Binding-site contacts:
Ligand atom C7 contacts residue ASN410 of chain 1.C at 3.1 Å.
Ligand atom C3 contacts residue ASN410 of chain 1.C at 3.8 Å.
Ligand atom C6 contacts residue ASN410 of chain 1.C at 4.5 Å.
Ligand atom C4 contacts residue ASN410 of chain 1.C at 4.2 Å.
Ligand atom C8 contacts residue ASN410 of chain 1.C at 4.4 Å.
Ligand atom C2 contacts residue ASN410 of chain 1.C at 2.4 Å.
Ligand atom O7 contacts residue ASN410 of chain 1.C at 2.9 Å (h-bond).
Ligand atom C5 contacts residue ASN410 of chain 1.C at 3.7 Å.
Ligand atom C1 contacts residue ASN410 of chain 1.C at 1.4 Å.
Ligand atom N2 contacts residue ASN410 of chain 1.C at 2.9 Å (h-bond).
Ligand atom O5 contacts residue ASN410 of chain 1.C at 2.4 Å (h-bond).

Sequence of chain 1.C:
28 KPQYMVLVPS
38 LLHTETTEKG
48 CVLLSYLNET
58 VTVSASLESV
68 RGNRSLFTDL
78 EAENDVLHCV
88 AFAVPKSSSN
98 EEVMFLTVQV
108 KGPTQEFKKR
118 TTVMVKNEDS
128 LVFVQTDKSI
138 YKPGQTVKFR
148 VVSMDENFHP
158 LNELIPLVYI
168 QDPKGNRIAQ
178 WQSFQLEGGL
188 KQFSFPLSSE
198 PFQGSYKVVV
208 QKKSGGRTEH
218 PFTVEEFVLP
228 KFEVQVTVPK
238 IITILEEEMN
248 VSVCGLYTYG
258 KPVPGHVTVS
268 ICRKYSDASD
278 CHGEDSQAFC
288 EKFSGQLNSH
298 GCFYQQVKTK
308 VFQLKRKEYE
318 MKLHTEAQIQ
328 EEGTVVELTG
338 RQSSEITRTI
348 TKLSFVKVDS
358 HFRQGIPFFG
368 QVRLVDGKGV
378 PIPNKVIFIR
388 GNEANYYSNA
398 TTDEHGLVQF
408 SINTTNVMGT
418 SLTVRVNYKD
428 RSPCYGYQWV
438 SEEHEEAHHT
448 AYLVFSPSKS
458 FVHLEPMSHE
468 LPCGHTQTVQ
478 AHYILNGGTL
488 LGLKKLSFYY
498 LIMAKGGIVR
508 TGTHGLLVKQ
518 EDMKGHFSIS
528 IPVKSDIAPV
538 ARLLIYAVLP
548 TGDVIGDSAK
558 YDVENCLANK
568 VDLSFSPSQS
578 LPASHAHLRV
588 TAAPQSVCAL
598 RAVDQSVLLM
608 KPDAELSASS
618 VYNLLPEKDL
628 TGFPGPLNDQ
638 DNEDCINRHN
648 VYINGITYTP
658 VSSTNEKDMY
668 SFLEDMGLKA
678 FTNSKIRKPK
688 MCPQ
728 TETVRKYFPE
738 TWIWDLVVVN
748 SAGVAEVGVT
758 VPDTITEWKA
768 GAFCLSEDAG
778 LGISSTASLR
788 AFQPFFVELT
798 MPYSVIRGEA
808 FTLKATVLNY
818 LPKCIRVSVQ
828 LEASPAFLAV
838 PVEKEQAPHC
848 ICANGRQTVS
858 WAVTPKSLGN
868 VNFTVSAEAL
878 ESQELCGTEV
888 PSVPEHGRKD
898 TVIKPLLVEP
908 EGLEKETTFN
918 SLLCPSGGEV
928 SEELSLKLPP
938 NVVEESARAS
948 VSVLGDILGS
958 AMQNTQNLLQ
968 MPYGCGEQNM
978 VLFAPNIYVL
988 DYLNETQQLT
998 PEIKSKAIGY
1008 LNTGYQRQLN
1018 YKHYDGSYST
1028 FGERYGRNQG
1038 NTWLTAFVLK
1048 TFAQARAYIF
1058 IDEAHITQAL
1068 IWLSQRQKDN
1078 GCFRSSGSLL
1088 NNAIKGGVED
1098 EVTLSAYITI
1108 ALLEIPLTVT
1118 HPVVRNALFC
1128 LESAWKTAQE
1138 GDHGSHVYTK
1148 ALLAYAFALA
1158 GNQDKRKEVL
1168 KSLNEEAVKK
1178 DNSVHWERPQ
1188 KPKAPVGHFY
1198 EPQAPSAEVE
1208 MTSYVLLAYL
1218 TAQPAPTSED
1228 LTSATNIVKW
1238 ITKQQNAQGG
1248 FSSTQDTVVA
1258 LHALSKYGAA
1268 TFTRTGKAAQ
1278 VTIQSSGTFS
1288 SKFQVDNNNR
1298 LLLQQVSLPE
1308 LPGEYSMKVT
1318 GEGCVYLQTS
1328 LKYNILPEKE

A protein and the small-molecule ligand that binds it are described below.
Small molecule (SMILES): CC(=O)N[C@H]1[C@H](O[C@H]2[C@H](O)[C@@H](NC(C)=O)CO[C@@H]2CO)O[C@H](CO)[C@@H](O)[C@@H]1O